Sequence of chain 2.A:
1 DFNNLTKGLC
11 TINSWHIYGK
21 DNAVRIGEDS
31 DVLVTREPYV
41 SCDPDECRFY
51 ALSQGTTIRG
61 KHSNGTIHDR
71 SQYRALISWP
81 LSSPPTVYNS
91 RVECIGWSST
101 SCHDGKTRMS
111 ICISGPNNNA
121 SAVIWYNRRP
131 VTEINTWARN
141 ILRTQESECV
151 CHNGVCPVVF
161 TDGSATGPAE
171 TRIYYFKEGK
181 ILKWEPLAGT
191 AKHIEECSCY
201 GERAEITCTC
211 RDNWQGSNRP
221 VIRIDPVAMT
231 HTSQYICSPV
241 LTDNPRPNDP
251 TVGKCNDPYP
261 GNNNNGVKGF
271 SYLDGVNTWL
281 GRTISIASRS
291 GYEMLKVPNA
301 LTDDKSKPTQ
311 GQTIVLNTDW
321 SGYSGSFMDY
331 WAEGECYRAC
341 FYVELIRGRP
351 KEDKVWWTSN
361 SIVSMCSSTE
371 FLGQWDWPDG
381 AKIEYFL

Binding-site contacts:
Ligand atom C8 contacts residue GLN310 of chain 2.A at 3.5 Å.
Ligand atom O4 contacts residue GLU293 of chain 2.A at 2.8 Å (salt-bridge).
Ligand atom C6 contacts residue ASP249 of chain 2.A at 3.5 Å.
Ligand atom C6 contacts residue PRO308 of chain 2.A at 3.6 Å (hydrophobic).
Ligand atom C3 contacts residue GLU293 of chain 2.A at 3.4 Å.
Ligand atom C3 contacts residue ASN248 of chain 2.A at 3.6 Å.
Ligand atom C5 contacts residue ARG282 of chain 2.A at 3.6 Å.
Ligand atom O3 contacts residue ASP249 of chain 2.A at 2.9 Å (salt-bridge).
Ligand atom O2 contacts residue GLY311 of chain 2.A at 3.3 Å.
Ligand atom C1 contacts residue ARG139 of chain 3.A at 3.5 Å.
Ligand atom O4 contacts residue ASP249 of chain 2.A at 3.5 Å (salt-bridge).
Ligand atom O3 contacts residue ARG282 of chain 2.A at 3.6 Å (salt-bridge).
Ligand atom O6 contacts residue ILE284 of chain 2.A at 3.0 Å (h-bond).
Ligand atom O5 contacts residue GLY373 of chain 2.A at 3.5 Å.
Ligand atom O3 contacts residue GLU293 of chain 2.A at 2.6 Å (salt-bridge).
Ligand atom O6 contacts residue MAN1 of chain 3.C at 2.9 Å.
Ligand atom O2 contacts residue ASN248 of chain 2.A at 3.2 Å (h-bond).
Ligand atom O3 contacts residue LEU295 of chain 2.A at 3.6 Å.
Ligand atom C6 contacts residue ILE284 of chain 2.A at 3.5 Å (hydrophobic).
Ligand atom O4 contacts residue PRO308 of chain 2.A at 3.6 Å.
Ligand atom O3 contacts residue GLN310 of chain 2.A at 3.4 Å.
Ligand atom C4 contacts residue GLU293 of chain 2.A at 3.6 Å.
Ligand atom O4 contacts residue ILE286 of chain 2.A at 3.4 Å.
Ligand atom C6 contacts residue THR309 of chain 2.A at 3.5 Å.
Ligand atom O2 contacts residue LEU295 of chain 2.A at 3.0 Å.
Ligand atom O4 contacts residue ARG246 of chain 2.A at 3.3 Å (salt-bridge).
Ligand atom O3 contacts residue ASN248 of chain 2.A at 2.5 Å (h-bond).
Ligand atom C3 contacts residue GLY311 of chain 2.A at 3.2 Å.
Ligand atom O6 contacts residue LYS307 of chain 2.A at 3.1 Å (salt-bridge).
Ligand atom O3 contacts residue GLY311 of chain 2.A at 3.0 Å (h-bond).
Ligand atom C1 contacts residue ASN119 of chain 3.A at 2.9 Å.
Ligand atom O6 contacts residue THR309 of chain 2.A at 3.3 Å (h-bond).
Ligand atom O6 contacts residue ASP249 of chain 2.A at 2.6 Å (salt-bridge).
Ligand atom C6 contacts residue LEU372 of chain 2.A at 3.4 Å (hydrophobic).
Ligand atom O4 contacts residue ARG282 of chain 2.A at 3.4 Å (salt-bridge).
Ligand atom C6 contacts residue GLN310 of chain 2.A at 3.5 Å.
Ligand atom C8 contacts residue ASN118 of chain 3.A at 3.3 Å.
Ligand atom O6 contacts residue GLN374 of chain 2.A at 3.4 Å.
Ligand atom C6 contacts residue MAN1 of chain 3.C at 3.6 Å.
Ligand atom O5 contacts residue ASN119 of chain 3.A at 2.7 Å (h-bond).

Sequence of chain 3.A:
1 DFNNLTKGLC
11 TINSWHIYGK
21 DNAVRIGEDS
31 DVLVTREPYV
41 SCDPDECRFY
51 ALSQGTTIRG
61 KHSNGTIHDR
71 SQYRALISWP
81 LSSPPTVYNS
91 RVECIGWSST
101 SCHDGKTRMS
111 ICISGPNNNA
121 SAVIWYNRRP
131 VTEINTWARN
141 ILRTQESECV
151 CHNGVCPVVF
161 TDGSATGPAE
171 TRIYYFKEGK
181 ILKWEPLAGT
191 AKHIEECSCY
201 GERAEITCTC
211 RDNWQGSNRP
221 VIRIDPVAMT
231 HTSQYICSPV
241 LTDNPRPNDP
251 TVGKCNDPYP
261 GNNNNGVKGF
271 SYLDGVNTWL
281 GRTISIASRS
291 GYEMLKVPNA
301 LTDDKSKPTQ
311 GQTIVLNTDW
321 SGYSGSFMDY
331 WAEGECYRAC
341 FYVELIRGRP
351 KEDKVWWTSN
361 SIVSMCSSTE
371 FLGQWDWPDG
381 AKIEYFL

The protein below binds the small molecule below.
Small molecule (SMILES): CC(=O)N[C@H]1[C@H](O[C@H]2[C@H](O)[C@@H](NC(C)=O)CO[C@@H]2CO)O[C@H](CO)[C@@H](O[C@@H]2O[C@H](CO)[C@@H](O)[C@H](O[C@H]3O[C@H](CO)[C@@H](O)[C@H](O)[C@@H]3O[C@H]3O[C@H](CO)[C@@H](O)[C@H](O)[C@@H]3O[C@H]3O[C@H](CO)[C@@H](O)[C@H](O)[C@@H]3O)[C@@H]2O)[C@@H]1O